The protein below binds the small molecule below.
Small molecule (SMILES): CC(=O)N[C@@H]1[C@@H](O)[C@H](O)[C@@H](CO)O[C@H]1O

Binding-site contacts:
Ligand atom O7 contacts residue ASN246 of chain 1.A at 3.5 Å (h-bond).
Ligand atom C5 contacts residue ASN246 of chain 1.A at 3.6 Å.
Ligand atom C2 contacts residue ASN246 of chain 1.A at 2.4 Å.
Ligand atom C4 contacts residue ASN246 of chain 1.A at 4.1 Å.
Ligand atom O5 contacts residue ASN246 of chain 1.A at 2.3 Å (h-bond).
Ligand atom C7 contacts residue ASN246 of chain 1.A at 3.4 Å.
Ligand atom C3 contacts residue ASN246 of chain 1.A at 3.7 Å.
Ligand atom N2 contacts residue ASN246 of chain 1.A at 2.9 Å (h-bond).
Ligand atom C1 contacts residue ASN246 of chain 1.A at 1.4 Å.

Sequence of chain 1.A:
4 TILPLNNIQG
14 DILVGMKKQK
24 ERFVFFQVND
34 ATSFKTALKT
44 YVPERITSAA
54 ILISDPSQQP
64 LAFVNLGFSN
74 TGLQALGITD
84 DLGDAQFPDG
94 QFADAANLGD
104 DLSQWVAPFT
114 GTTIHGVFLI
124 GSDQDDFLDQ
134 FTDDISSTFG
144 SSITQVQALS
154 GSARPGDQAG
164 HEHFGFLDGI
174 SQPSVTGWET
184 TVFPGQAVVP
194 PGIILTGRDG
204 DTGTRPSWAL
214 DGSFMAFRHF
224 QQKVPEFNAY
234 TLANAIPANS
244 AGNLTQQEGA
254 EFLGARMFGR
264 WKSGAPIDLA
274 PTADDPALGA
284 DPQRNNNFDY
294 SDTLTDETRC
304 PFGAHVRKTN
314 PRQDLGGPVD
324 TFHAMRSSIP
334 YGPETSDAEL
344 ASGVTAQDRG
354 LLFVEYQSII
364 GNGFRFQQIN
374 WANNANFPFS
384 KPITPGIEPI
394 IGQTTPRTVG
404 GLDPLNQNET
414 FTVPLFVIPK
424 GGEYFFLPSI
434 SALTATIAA